Binding-site contacts:
Ligand atom C1 contacts residue ASN717 of chain 1.C at 1.4 Å.
Ligand atom O7 contacts residue LEU922 of chain 1.C at 4.0 Å.
Ligand atom O7 contacts residue GLN1071 of chain 1.C at 3.7 Å.
Ligand atom C2 contacts residue ASN717 of chain 1.C at 2.5 Å.
Ligand atom C6 contacts residue LEU922 of chain 1.C at 4.3 Å (hydrophobic).
Ligand atom C4 contacts residue ASN717 of chain 1.C at 4.2 Å.
Ligand atom C7 contacts residue LEU922 of chain 1.C at 3.9 Å (hydrophobic).
Ligand atom O6 contacts residue LEU922 of chain 1.C at 4.3 Å.
Ligand atom N2 contacts residue ASN717 of chain 1.C at 2.9 Å (h-bond).
Ligand atom O4 contacts residue LEU922 of chain 1.C at 4.3 Å.
Ligand atom C8 contacts residue LEU922 of chain 1.C at 3.7 Å (hydrophobic).
Ligand atom C3 contacts residue ASN717 of chain 1.C at 3.8 Å.
Ligand atom C1 contacts residue GLN1071 of chain 1.C at 4.3 Å.
Ligand atom C5 contacts residue ASN717 of chain 1.C at 3.6 Å.
Ligand atom O5 contacts residue GLN1071 of chain 1.C at 4.1 Å.
Ligand atom O5 contacts residue ASN717 of chain 1.C at 2.3 Å (h-bond).
Ligand atom O7 contacts residue ASN717 of chain 1.C at 3.7 Å.
Ligand atom O6 contacts residue GLN926 of chain 1.C at 4.1 Å.
Ligand atom C7 contacts residue ASN717 of chain 1.C at 3.5 Å.
Ligand atom C5 contacts residue LEU922 of chain 1.C at 4.0 Å (hydrophobic).

Sequence of chain 1.C:
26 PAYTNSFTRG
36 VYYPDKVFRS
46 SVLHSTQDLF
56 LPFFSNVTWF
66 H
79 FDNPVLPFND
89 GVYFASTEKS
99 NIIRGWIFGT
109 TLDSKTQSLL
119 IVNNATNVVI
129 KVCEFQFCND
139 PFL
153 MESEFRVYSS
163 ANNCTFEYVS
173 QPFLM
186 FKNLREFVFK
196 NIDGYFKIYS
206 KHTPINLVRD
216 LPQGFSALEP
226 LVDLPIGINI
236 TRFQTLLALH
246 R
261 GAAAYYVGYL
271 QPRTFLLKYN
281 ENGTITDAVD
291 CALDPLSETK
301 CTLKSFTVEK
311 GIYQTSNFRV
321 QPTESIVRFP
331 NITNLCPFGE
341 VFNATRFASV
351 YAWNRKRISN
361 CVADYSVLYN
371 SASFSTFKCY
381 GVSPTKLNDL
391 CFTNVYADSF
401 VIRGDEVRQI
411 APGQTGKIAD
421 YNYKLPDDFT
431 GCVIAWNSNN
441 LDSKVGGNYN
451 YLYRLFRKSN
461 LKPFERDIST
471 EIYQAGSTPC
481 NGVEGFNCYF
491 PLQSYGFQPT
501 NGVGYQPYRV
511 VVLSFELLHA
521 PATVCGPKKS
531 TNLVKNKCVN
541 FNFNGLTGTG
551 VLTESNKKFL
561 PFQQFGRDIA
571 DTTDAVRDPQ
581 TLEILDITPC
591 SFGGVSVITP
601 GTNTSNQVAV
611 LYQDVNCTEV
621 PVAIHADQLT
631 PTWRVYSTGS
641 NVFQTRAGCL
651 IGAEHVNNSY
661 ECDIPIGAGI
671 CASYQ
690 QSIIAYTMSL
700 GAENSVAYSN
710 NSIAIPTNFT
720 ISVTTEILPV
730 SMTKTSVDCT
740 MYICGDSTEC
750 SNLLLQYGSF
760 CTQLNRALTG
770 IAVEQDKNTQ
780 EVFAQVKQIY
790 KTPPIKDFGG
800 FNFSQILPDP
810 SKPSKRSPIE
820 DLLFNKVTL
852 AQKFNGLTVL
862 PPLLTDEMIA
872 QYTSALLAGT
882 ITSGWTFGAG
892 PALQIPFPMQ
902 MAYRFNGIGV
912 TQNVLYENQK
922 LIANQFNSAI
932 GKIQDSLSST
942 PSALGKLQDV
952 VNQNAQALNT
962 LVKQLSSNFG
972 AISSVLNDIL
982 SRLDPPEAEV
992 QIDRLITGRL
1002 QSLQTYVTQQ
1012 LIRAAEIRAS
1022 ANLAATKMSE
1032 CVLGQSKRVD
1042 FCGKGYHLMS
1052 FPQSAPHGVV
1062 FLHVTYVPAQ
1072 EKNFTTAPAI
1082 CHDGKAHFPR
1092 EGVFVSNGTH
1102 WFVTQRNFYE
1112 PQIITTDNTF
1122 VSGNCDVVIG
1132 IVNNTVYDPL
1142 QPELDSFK

A protein and the small-molecule ligand that binds it are described below.
Small molecule (SMILES): CC(=O)N[C@H]1[C@H](O[C@H]2[C@H](O)[C@@H](NC(C)=O)CO[C@@H]2CO)O[C@H](CO)[C@@H](O[C@@H]2O[C@H](CO)[C@@H](O)[C@H](O)[C@@H]2O)[C@@H]1O